Sequence of chain 1.A:
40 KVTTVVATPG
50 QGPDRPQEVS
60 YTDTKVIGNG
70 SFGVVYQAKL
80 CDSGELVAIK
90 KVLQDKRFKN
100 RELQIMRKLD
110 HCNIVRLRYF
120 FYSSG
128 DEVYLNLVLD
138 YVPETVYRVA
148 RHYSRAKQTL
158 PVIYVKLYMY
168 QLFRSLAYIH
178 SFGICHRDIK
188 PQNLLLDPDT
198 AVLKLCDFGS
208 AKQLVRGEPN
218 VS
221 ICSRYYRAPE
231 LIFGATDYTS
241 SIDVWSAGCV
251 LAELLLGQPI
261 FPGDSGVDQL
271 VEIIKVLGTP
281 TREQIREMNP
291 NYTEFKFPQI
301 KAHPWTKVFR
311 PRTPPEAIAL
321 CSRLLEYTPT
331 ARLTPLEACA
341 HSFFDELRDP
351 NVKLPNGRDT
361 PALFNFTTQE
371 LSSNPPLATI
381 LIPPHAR

This small molecule binds to this protein.
Small molecule (SMILES): CC(C)(C)Cc1[nH]nc2c1[C@](C)(c1ccccc1)C1=C(CC(C)(C)CC1=O)N2

Binding-site contacts:
Ligand atom N1 contacts residue ASP137 of chain 1.A at 3.8 Å.
Ligand atom C4 contacts residue ALA87 of chain 1.A at 3.7 Å (hydrophobic).
Ligand atom C12 contacts residue PRO140 of chain 1.A at 3.6 Å (hydrophobic).
Ligand atom C12 contacts residue ARG145 of chain 1.A at 3.5 Å.
Ligand atom C4 contacts residue VAL74 of chain 1.A at 4.0 Å (hydrophobic).
Ligand atom N1 contacts residue TYR138 of chain 1.A at 3.6 Å.
Ligand atom C29 contacts residue ILE66 of chain 1.A at 3.7 Å (hydrophobic).
Ligand atom N contacts residue ALA87 of chain 1.A at 4.0 Å.
Ligand atom C2 contacts residue CYS203 of chain 1.A at 3.8 Å (hydrophobic).
Ligand atom C6 contacts residue LEU192 of chain 1.A at 3.7 Å (hydrophobic).
Ligand atom N contacts residue ASP137 of chain 1.A at 3.1 Å (salt-bridge).
Ligand atom N2 contacts residue TYR138 of chain 1.A at 4.0 Å.
Ligand atom C26 contacts residue CYS203 of chain 1.A at 4.1 Å (hydrophobic).
Ligand atom N contacts residue TYR138 of chain 1.A at 3.8 Å.
Ligand atom C14 contacts residue PRO140 of chain 1.A at 3.7 Å (hydrophobic).
Ligand atom N1 contacts residue VAL139 of chain 1.A at 3.0 Å (h-bond).
Ligand atom C3 contacts residue LEU136 of chain 1.A at 4.0 Å (hydrophobic).
Ligand atom C27 contacts residue CYS203 of chain 1.A at 3.6 Å (hydrophobic).
Ligand atom C26 contacts residue ASN190 of chain 1.A at 3.5 Å.
Ligand atom N contacts residue LEU192 of chain 1.A at 4.2 Å.
Ligand atom N1 contacts residue LEU192 of chain 1.A at 3.8 Å.
Ligand atom C3 contacts residue ASP137 of chain 1.A at 3.7 Å.
Ligand atom C11 contacts residue PRO140 of chain 1.A at 4.2 Å (hydrophobic).
Ligand atom C7 contacts residue VAL139 of chain 1.A at 3.6 Å (hydrophobic).
Ligand atom C14 contacts residue VAL139 of chain 1.A at 3.8 Å (hydrophobic).
Ligand atom N2 contacts residue LEU192 of chain 1.A at 3.9 Å.
Ligand atom O contacts residue ILE66 of chain 1.A at 4.2 Å.
Ligand atom C6 contacts residue TYR138 of chain 1.A at 3.9 Å (hydrophobic).
Ligand atom C5 contacts residue ASP137 of chain 1.A at 4.2 Å.
Ligand atom N contacts residue VAL139 of chain 1.A at 4.0 Å.
Ligand atom C13 contacts residue TYR138 of chain 1.A at 3.6 Å (hydrophobic).
Ligand atom C contacts residue LEU136 of chain 1.A at 4.2 Å (hydrophobic).
Ligand atom C27 contacts residue ASN190 of chain 1.A at 4.0 Å.
Ligand atom C3 contacts residue VAL114 of chain 1.A at 4.2 Å (hydrophobic).
Ligand atom C26 contacts residue GLN189 of chain 1.A at 4.0 Å.
Ligand atom N2 contacts residue VAL139 of chain 1.A at 2.7 Å (h-bond).
Ligand atom C27 contacts residue GLN189 of chain 1.A at 3.4 Å.
Ligand atom C5 contacts residue ALA87 of chain 1.A at 4.1 Å (hydrophobic).
Ligand atom C6 contacts residue VAL139 of chain 1.A at 3.4 Å (hydrophobic).
Ligand atom C28 contacts residue LEU192 of chain 1.A at 3.8 Å (hydrophobic).